Sequence of chain 1.A:
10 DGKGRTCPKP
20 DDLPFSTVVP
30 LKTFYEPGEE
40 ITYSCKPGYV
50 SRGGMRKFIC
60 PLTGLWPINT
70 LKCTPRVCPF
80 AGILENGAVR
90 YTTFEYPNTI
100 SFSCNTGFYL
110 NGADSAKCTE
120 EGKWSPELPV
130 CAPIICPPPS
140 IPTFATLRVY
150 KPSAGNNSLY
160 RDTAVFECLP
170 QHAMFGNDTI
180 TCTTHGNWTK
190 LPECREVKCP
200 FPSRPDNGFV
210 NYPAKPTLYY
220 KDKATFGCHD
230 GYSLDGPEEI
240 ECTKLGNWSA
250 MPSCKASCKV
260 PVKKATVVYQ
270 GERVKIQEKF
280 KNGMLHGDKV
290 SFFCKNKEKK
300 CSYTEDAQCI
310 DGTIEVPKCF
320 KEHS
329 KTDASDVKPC

The protein below binds the small molecule below.
Small molecule (SMILES): CC(=O)N[C@@H]1[C@@H](O)[C@H](O)[C@@H](CO)O[C@H]1O

Binding-site contacts:
Ligand atom C5 contacts residue ASN155 of chain 1.A at 3.7 Å.
Ligand atom C2 contacts residue ASN155 of chain 1.A at 2.4 Å.
Ligand atom C7 contacts residue ASN155 of chain 1.A at 3.2 Å.
Ligand atom C8 contacts residue ASN155 of chain 1.A at 3.4 Å.
Ligand atom O7 contacts residue ASN155 of chain 1.A at 3.7 Å.
Ligand atom C1 contacts residue ASN155 of chain 1.A at 1.5 Å.
Ligand atom C4 contacts residue ASN155 of chain 1.A at 4.3 Å.
Ligand atom O5 contacts residue ASN155 of chain 1.A at 2.4 Å (h-bond).
Ligand atom C3 contacts residue ASN155 of chain 1.A at 3.8 Å.
Ligand atom N2 contacts residue ASN155 of chain 1.A at 2.8 Å (h-bond).